Binding-site contacts:
Ligand atom C14 contacts residue TYR101 of chain 1.A at 3.7 Å (hydrophobic).
Ligand atom O2 contacts residue ILE75 of chain 1.A at 2.9 Å (h-bond).
Ligand atom C21 contacts residue VAL74 of chain 1.A at 3.5 Å (hydrophobic).
Ligand atom O3 contacts residue PHE118 of chain 1.A at 3.7 Å.
Ligand atom C23 contacts residue GLN73 of chain 1.A at 3.6 Å.
Ligand atom O3 contacts residue PHE55 of chain 1.A at 3.8 Å.
Ligand atom C11 contacts residue PHE55 of chain 1.A at 3.8 Å (hydrophobic).
Ligand atom C20 contacts residue ILE75 of chain 1.A at 3.8 Å (hydrophobic).
Ligand atom O36 contacts residue ILE75 of chain 1.A at 3.6 Å.
Ligand atom C2 contacts residue TYR101 of chain 1.A at 3.3 Å (hydrophobic).
Ligand atom C11 contacts residue ILE110 of chain 1.A at 3.8 Å (hydrophobic).
Ligand atom C3 contacts residue TRP78 of chain 1.A at 3.4 Å (hydrophobic).
Ligand atom C35 contacts residue GLY72 of chain 1.A at 3.2 Å.
Ligand atom C35 contacts residue VAL74 of chain 1.A at 3.3 Å (hydrophobic).
Ligand atom C5 contacts residue PHE65 of chain 1.A at 3.7 Å (hydrophobic).
Ligand atom C1 contacts residue TYR101 of chain 1.A at 3.2 Å (hydrophobic).
Ligand atom O4 contacts residue TYR45 of chain 1.A at 3.4 Å (h-bond).
Ligand atom C6 contacts residue TYR45 of chain 1.A at 3.5 Å (hydrophobic).
Ligand atom O34 contacts residue VAL74 of chain 1.A at 3.4 Å (h-bond).
Ligand atom O4 contacts residue PHE55 of chain 1.A at 3.4 Å.
Ligand atom C4 contacts residue TRP78 of chain 1.A at 3.6 Å (hydrophobic).
Ligand atom C29 contacts residue GLN73 of chain 1.A at 3.5 Å.
Ligand atom O2 contacts residue TYR101 of chain 1.A at 3.7 Å.
Ligand atom C13 contacts residue ASP56 of chain 1.A at 3.7 Å.
Ligand atom C16 contacts residue TYR101 of chain 1.A at 3.4 Å (hydrophobic).
Ligand atom C8 contacts residue TYR101 of chain 1.A at 3.3 Å (hydrophobic).
Ligand atom C5 contacts residue TYR45 of chain 1.A at 3.5 Å (hydrophobic).
Ligand atom C37 contacts residue TYR101 of chain 1.A at 3.5 Å (hydrophobic).
Ligand atom O1 contacts residue TYR101 of chain 1.A at 3.2 Å (h-bond).
Ligand atom C23 contacts residue VAL74 of chain 1.A at 3.8 Å (hydrophobic).
Ligand atom C37 contacts residue ALA100 of chain 1.A at 3.5 Å (hydrophobic).
Ligand atom C22 contacts residue GLN73 of chain 1.A at 3.7 Å.
Ligand atom C4 contacts residue PHE65 of chain 1.A at 3.7 Å (hydrophobic).
Ligand atom N7 contacts residue TYR101 of chain 1.A at 3.6 Å.
Ligand atom C21 contacts residue ILE75 of chain 1.A at 3.8 Å (hydrophobic).
Ligand atom C22 contacts residue GLY72 of chain 1.A at 3.7 Å.
Ligand atom C22 contacts residue VAL74 of chain 1.A at 3.4 Å (hydrophobic).
Ligand atom O3 contacts residue TYR101 of chain 1.A at 2.6 Å (h-bond).
Ligand atom O4 contacts residue ASP56 of chain 1.A at 3.5 Å.
Ligand atom O2 contacts residue VAL74 of chain 1.A at 3.4 Å.

The protein below binds the small molecule below.
Small molecule (SMILES): CCC(C)(C)C(=O)C(=O)N1CCCC[C@H]1C(=O)O[C@H](CCc1ccc(OC)c(OC)c1)c1cccc(OCC(=O)O)c1

Sequence of chain 1.A:
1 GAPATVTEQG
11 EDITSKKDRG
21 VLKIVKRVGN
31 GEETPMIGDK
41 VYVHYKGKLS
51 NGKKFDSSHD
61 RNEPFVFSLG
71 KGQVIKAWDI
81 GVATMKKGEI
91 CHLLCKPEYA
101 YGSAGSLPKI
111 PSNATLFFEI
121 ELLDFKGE